Binding-site contacts:
Ligand atom C1 contacts residue CYS122 of chain 1.A at 3.3 Å (hydrophobic).
Ligand atom C3 contacts residue ASP156 of chain 1.A at 3.7 Å.
Ligand atom C10 contacts residue TYR63 of chain 1.A at 3.5 Å (hydrophobic).
Ligand atom C2 contacts residue ASP156 of chain 1.A at 4.4 Å.
Ligand atom C1 contacts residue ASP156 of chain 1.A at 4.3 Å.
Ligand atom C5 contacts residue ARG160 of chain 1.A at 4.0 Å.
Ligand atom C8 contacts residue TYR163 of chain 1.A at 3.4 Å (hydrophobic).
Ligand atom N1 contacts residue ARG160 of chain 1.A at 4.5 Å.
Ligand atom C9 contacts residue PHE159 of chain 1.A at 3.8 Å (hydrophobic).
Ligand atom C1 contacts residue VAL35 of chain 1.A at 3.8 Å (hydrophobic).
Ligand atom C contacts residue LEU119 of chain 1.A at 3.3 Å (hydrophobic).
Ligand atom C6 contacts residue TYR63 of chain 1.A at 4.3 Å (hydrophobic).
Ligand atom C2 contacts residue CYS122 of chain 1.A at 3.6 Å (hydrophobic).
Ligand atom C4 contacts residue LEU119 of chain 1.A at 4.0 Å (hydrophobic).
Ligand atom O contacts residue ARG160 of chain 1.A at 4.2 Å.
Ligand atom C5 contacts residue TYR63 of chain 1.A at 4.2 Å (hydrophobic).
Ligand atom O contacts residue TYR63 of chain 1.A at 4.2 Å.
Ligand atom C2 contacts residue ARG160 of chain 1.A at 4.1 Å.
Ligand atom C contacts residue CYS122 of chain 1.A at 3.9 Å (hydrophobic).
Ligand atom C contacts residue ASP156 of chain 1.A at 3.4 Å.
Ligand atom N1 contacts residue TYR63 of chain 1.A at 4.1 Å.
Ligand atom C4 contacts residue ASP156 of chain 1.A at 2.5 Å.
Ligand atom C10 contacts residue PHE159 of chain 1.A at 4.1 Å (hydrophobic).
Ligand atom C2 contacts residue VAL35 of chain 1.A at 4.2 Å (hydrophobic).
Ligand atom C contacts residue ALA37 of chain 1.A at 4.1 Å (hydrophobic).
Ligand atom C3 contacts residue PHE159 of chain 1.A at 3.9 Å (hydrophobic).
Ligand atom C4 contacts residue ARG160 of chain 1.A at 4.2 Å.
Ligand atom C3 contacts residue ARG160 of chain 1.A at 3.9 Å.
Ligand atom N contacts residue VAL35 of chain 1.A at 4.3 Å.
Ligand atom C9 contacts residue TYR163 of chain 1.A at 3.7 Å (hydrophobic).
Ligand atom N contacts residue ARG160 of chain 1.A at 4.0 Å.
Ligand atom C4 contacts residue PHE159 of chain 1.A at 4.2 Å (hydrophobic).

Sequence of chain 1.A:
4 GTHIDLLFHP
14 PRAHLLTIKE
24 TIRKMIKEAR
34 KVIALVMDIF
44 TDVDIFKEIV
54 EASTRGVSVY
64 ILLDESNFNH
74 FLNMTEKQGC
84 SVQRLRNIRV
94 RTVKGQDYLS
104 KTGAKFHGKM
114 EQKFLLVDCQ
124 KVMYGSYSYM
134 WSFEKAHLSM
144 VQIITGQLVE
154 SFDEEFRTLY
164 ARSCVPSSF

This protein binds this small molecule.
Small molecule (SMILES): O=C(N1CCCCC1)N1CCCCC1